Sequence of chain 1.E:
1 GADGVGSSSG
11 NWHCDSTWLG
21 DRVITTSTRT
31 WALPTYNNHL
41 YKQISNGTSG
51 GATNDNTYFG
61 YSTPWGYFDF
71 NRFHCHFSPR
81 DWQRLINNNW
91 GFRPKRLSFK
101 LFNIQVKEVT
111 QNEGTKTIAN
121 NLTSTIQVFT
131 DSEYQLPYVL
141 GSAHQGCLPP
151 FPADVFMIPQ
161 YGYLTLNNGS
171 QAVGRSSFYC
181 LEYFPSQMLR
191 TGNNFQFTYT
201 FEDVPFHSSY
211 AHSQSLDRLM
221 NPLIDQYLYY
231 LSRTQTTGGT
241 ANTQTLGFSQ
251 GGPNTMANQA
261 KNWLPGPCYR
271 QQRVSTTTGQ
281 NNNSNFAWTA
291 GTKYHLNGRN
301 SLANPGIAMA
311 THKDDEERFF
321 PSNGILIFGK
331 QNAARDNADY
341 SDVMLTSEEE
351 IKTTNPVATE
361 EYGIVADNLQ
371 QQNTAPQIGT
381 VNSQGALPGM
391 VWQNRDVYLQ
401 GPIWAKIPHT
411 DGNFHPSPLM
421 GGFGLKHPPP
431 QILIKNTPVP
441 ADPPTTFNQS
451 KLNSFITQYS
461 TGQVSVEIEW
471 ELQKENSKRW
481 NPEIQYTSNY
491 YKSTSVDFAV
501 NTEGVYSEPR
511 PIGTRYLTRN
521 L

A small-molecule ligand and the protein it binds are described below.
Small molecule (SMILES): Nc1ncnc2c1ncn2[C@H]1C[C@H](O)[C@@H](COP(=O)(O)O)O1

Binding-site contacts:
Ligand atom N9 contacts residue HIS415 of chain 1.E at 4.2 Å.
Ligand atom N7 contacts residue HIS415 of chain 1.E at 3.6 Å.
Ligand atom OP2 contacts residue DC1 of chain 1.QB at 2.5 Å (h-bond).
Ligand atom C8 contacts residue PRO205 of chain 1.E at 4.3 Å (hydrophobic).
Ligand atom C5' contacts residue DC1 of chain 1.QB at 3.1 Å.
Ligand atom C5 contacts residue PRO416 of chain 1.E at 4.2 Å (hydrophobic).
Ligand atom N1 contacts residue GLY424 of chain 1.E at 4.1 Å.
Ligand atom N6 contacts residue PRO205 of chain 1.E at 3.9 Å.
Ligand atom C5 contacts residue HIS415 of chain 1.E at 4.4 Å.
Ligand atom C5 contacts residue PRO205 of chain 1.E at 3.6 Å (hydrophobic).
Ligand atom N1 contacts residue PRO416 of chain 1.E at 3.1 Å (h-bond).
Ligand atom C4 contacts residue PRO416 of chain 1.E at 4.1 Å (hydrophobic).
Ligand atom N3 contacts residue PRO416 of chain 1.E at 3.5 Å.
Ligand atom N7 contacts residue PRO205 of chain 1.E at 3.7 Å.
Ligand atom N6 contacts residue SER417 of chain 1.E at 4.3 Å.
Ligand atom P contacts residue DC1 of chain 1.QB at 1.6 Å.
Ligand atom C2 contacts residue PRO416 of chain 1.E at 3.1 Å (hydrophobic).
Ligand atom N1 contacts residue PRO205 of chain 1.E at 4.4 Å.
Ligand atom C8 contacts residue HIS415 of chain 1.E at 3.6 Å.
Ligand atom C4' contacts residue DC1 of chain 1.QB at 4.5 Å.
Ligand atom N9 contacts residue PRO416 of chain 1.E at 4.4 Å.
Ligand atom C4 contacts residue PRO205 of chain 1.E at 4.2 Å (hydrophobic).
Ligand atom C6 contacts residue PRO205 of chain 1.E at 3.7 Å (hydrophobic).
Ligand atom C2' contacts residue HIS415 of chain 1.E at 4.3 Å.
Ligand atom N6 contacts residue PRO416 of chain 1.E at 4.3 Å.
Ligand atom C2 contacts residue GLY424 of chain 1.E at 4.2 Å.
Ligand atom C6 contacts residue PRO416 of chain 1.E at 3.7 Å (hydrophobic).
Ligand atom C1' contacts residue PRO416 of chain 1.E at 4.3 Å (hydrophobic).
Ligand atom N6 contacts residue ASN394 of chain 1.E at 4.0 Å.
Ligand atom N1 contacts residue VAL204 of chain 1.E at 4.4 Å.
Ligand atom OP1 contacts residue DC1 of chain 1.QB at 2.5 Å (h-bond).
Ligand atom O5' contacts residue DC1 of chain 1.QB at 2.5 Å (h-bond).